Sequence of chain 1.F:
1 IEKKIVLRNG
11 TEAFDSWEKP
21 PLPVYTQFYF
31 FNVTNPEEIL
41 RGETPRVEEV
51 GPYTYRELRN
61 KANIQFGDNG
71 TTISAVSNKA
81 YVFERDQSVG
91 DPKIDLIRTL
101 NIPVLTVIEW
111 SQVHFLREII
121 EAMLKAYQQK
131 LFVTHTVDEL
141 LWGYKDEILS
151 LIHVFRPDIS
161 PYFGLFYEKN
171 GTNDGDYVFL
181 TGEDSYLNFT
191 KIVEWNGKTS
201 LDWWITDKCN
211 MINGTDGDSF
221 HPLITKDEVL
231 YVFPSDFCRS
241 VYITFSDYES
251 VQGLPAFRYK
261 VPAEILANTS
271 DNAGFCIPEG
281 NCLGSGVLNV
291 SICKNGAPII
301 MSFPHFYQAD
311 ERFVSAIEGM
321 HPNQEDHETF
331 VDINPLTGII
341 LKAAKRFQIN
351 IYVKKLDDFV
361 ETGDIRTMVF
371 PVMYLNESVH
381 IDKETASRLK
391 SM

A protein and the small-molecule ligand that binds it are described below.
Small molecule (SMILES): CC(=O)N[C@H]1[C@H](O[C@H]2[C@H](O)[C@@H](NC(C)=O)CO[C@@H]2CO)O[C@H](CO)[C@@H](O)[C@@H]1O

Binding-site contacts:
Ligand atom N2 contacts residue MET211 of chain 1.F at 4.1 Å.
Ligand atom C6 contacts residue TYR231 of chain 1.F at 3.8 Å (hydrophobic).
Ligand atom O7 contacts residue SER240 of chain 1.F at 3.3 Å (h-bond).
Ligand atom C7 contacts residue SER240 of chain 1.F at 3.5 Å.
Ligand atom C8 contacts residue ASN213 of chain 1.F at 4.1 Å.
Ligand atom C8 contacts residue SER240 of chain 1.F at 3.1 Å.
Ligand atom O5 contacts residue MET211 of chain 1.F at 3.8 Å.
Ligand atom C6 contacts residue ASN213 of chain 1.F at 3.1 Å.
Ligand atom C1 contacts residue ASN213 of chain 1.F at 1.4 Å.
Ligand atom O7 contacts residue TYR231 of chain 1.F at 3.6 Å.
Ligand atom O3 contacts residue LYS208 of chain 1.F at 4.2 Å.
Ligand atom C3 contacts residue LYS208 of chain 1.F at 4.0 Å.
Ligand atom C3 contacts residue ASN213 of chain 1.F at 3.8 Å.
Ligand atom O6 contacts residue ASN213 of chain 1.F at 4.2 Å.
Ligand atom C1 contacts residue MET211 of chain 1.F at 3.9 Å (hydrophobic).
Ligand atom O7 contacts residue LYS208 of chain 1.F at 2.9 Å (salt-bridge).
Ligand atom C2 contacts residue TYR231 of chain 1.F at 3.9 Å (hydrophobic).
Ligand atom C2 contacts residue ASN213 of chain 1.F at 2.5 Å.
Ligand atom C8 contacts residue LYS208 of chain 1.F at 4.0 Å.
Ligand atom C7 contacts residue LYS208 of chain 1.F at 3.8 Å.
Ligand atom N2 contacts residue ASN213 of chain 1.F at 3.0 Å (h-bond).
Ligand atom C8 contacts residue MET211 of chain 1.F at 4.0 Å (hydrophobic).
Ligand atom O4 contacts residue LYS208 of chain 1.F at 3.9 Å.
Ligand atom C4 contacts residue TYR231 of chain 1.F at 4.0 Å (hydrophobic).
Ligand atom C7 contacts residue TYR231 of chain 1.F at 4.3 Å (hydrophobic).
Ligand atom C2 contacts residue LYS208 of chain 1.F at 4.3 Å.
Ligand atom C8 contacts residue PHE275 of chain 1.F at 3.9 Å (hydrophobic).
Ligand atom N2 contacts residue LYS208 of chain 1.F at 3.5 Å (salt-bridge).
Ligand atom C5 contacts residue ASN213 of chain 1.F at 3.2 Å.
Ligand atom C7 contacts residue ASN213 of chain 1.F at 3.6 Å.
Ligand atom C4 contacts residue ASN213 of chain 1.F at 4.0 Å.
Ligand atom O7 contacts residue ASN213 of chain 1.F at 4.3 Å.
Ligand atom O6 contacts residue TYR231 of chain 1.F at 4.4 Å.
Ligand atom O5 contacts residue ASN213 of chain 1.F at 2.4 Å (h-bond).
Ligand atom N2 contacts residue SER240 of chain 1.F at 4.3 Å.
Ligand atom C8 contacts residue CYS209 of chain 1.F at 3.8 Å (hydrophobic).